The small molecule below binds the protein below.
Small molecule (SMILES): CC(=O)N[C@H]1[C@H](O[C@H]2[C@H](O)[C@@H](NC(C)=O)CO[C@@H]2CO)O[C@H](CO)[C@@H](O)[C@@H]1O

Sequence of chain 1.C:
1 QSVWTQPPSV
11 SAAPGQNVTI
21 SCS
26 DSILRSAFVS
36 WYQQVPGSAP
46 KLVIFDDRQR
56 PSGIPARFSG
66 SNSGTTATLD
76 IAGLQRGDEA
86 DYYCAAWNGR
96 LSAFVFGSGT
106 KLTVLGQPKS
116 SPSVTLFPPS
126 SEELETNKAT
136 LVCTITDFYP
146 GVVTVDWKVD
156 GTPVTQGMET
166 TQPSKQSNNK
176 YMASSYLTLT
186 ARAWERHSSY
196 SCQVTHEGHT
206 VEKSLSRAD

Binding-site contacts:
Ligand atom C5 contacts residue ALA77 of chain 1.C at 4.2 Å (hydrophobic).
Ligand atom C8 contacts residue ASN17 of chain 1.C at 4.4 Å.
Ligand atom C2 contacts residue ASN17 of chain 1.C at 2.4 Å.
Ligand atom C1 contacts residue ALA77 of chain 1.C at 4.4 Å (hydrophobic).
Ligand atom N2 contacts residue ASN17 of chain 1.C at 2.8 Å (h-bond).
Ligand atom C4 contacts residue ASN17 of chain 1.C at 4.2 Å.
Ligand atom O6 contacts residue ALA77 of chain 1.C at 3.8 Å.
Ligand atom C6 contacts residue ALA77 of chain 1.C at 4.0 Å (hydrophobic).
Ligand atom O5 contacts residue ASN17 of chain 1.C at 2.3 Å (h-bond).
Ligand atom C3 contacts residue ASN17 of chain 1.C at 3.7 Å.
Ligand atom C7 contacts residue ASN17 of chain 1.C at 3.7 Å.
Ligand atom O5 contacts residue ALA77 of chain 1.C at 3.7 Å.
Ligand atom O7 contacts residue ASN17 of chain 1.C at 4.3 Å.
Ligand atom C5 contacts residue ASN17 of chain 1.C at 3.6 Å.
Ligand atom C1 contacts residue ASN17 of chain 1.C at 1.4 Å.